Sequence of chain 1.C:
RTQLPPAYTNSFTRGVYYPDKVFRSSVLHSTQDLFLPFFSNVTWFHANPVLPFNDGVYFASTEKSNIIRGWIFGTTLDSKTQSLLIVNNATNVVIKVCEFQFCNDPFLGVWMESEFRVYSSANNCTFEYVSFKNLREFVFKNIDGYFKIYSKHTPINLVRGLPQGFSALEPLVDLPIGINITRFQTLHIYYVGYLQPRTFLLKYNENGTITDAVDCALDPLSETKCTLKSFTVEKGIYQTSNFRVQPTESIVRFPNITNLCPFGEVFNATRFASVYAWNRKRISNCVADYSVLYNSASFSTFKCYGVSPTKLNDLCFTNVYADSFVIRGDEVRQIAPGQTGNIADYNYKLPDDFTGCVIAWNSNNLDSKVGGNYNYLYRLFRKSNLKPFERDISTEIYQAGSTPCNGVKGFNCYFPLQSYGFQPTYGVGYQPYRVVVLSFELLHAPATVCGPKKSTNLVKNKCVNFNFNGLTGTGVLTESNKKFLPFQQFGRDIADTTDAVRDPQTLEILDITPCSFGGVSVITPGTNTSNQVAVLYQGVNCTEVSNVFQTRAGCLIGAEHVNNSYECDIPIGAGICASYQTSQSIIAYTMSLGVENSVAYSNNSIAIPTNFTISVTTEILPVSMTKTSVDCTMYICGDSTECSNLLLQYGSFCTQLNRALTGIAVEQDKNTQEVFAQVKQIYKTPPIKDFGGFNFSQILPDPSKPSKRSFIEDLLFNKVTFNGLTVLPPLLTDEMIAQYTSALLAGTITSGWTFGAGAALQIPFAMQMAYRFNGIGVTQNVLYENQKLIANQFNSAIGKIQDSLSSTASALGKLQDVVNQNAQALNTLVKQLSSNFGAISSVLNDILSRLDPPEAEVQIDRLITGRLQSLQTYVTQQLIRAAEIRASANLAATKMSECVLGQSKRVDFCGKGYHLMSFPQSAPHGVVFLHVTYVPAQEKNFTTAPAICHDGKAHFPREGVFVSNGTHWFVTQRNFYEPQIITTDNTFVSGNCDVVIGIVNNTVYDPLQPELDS

Binding-site contacts:
Ligand atom O6 contacts residue SER456 of chain 1.C at 4.2 Å.
Ligand atom C5 contacts residue THR236 of chain 1.A at 4.3 Å.
Ligand atom C7 contacts residue LYS459 of chain 1.C at 4.3 Å.
Ligand atom C7 contacts residue ASN234 of chain 1.A at 3.6 Å.
Ligand atom O7 contacts residue GLU462 of chain 1.C at 3.5 Å (salt-bridge).
Ligand atom C5 contacts residue ASN234 of chain 1.A at 3.7 Å.
Ligand atom C1 contacts residue ASN234 of chain 1.A at 1.4 Å.
Ligand atom C1 contacts residue THR108 of chain 1.A at 3.9 Å.
Ligand atom O5 contacts residue ASN234 of chain 1.A at 2.4 Å (h-bond).
Ligand atom C8 contacts residue ASN234 of chain 1.A at 4.1 Å.
Ligand atom C2 contacts residue ASN234 of chain 1.A at 2.5 Å.
Ligand atom C7 contacts residue GLU462 of chain 1.C at 4.4 Å.
Ligand atom N2 contacts residue ASN234 of chain 1.A at 2.9 Å (h-bond).
Ligand atom O7 contacts residue ASN234 of chain 1.A at 4.0 Å.
Ligand atom O5 contacts residue THR108 of chain 1.A at 3.8 Å.
Ligand atom C1 contacts residue THR236 of chain 1.A at 4.3 Å.
Ligand atom C3 contacts residue ASN234 of chain 1.A at 3.8 Å.
Ligand atom C8 contacts residue LYS459 of chain 1.C at 3.5 Å.
Ligand atom C4 contacts residue ASN234 of chain 1.A at 4.2 Å.

This small molecule binds to this protein.
Small molecule (SMILES): CC(=O)N[C@H]1[C@H](O[C@H]2[C@H](O)[C@@H](NC(C)=O)CO[C@@H]2CO)O[C@H](CO)[C@@H](O)[C@@H]1O

Sequence of chain 1.A:
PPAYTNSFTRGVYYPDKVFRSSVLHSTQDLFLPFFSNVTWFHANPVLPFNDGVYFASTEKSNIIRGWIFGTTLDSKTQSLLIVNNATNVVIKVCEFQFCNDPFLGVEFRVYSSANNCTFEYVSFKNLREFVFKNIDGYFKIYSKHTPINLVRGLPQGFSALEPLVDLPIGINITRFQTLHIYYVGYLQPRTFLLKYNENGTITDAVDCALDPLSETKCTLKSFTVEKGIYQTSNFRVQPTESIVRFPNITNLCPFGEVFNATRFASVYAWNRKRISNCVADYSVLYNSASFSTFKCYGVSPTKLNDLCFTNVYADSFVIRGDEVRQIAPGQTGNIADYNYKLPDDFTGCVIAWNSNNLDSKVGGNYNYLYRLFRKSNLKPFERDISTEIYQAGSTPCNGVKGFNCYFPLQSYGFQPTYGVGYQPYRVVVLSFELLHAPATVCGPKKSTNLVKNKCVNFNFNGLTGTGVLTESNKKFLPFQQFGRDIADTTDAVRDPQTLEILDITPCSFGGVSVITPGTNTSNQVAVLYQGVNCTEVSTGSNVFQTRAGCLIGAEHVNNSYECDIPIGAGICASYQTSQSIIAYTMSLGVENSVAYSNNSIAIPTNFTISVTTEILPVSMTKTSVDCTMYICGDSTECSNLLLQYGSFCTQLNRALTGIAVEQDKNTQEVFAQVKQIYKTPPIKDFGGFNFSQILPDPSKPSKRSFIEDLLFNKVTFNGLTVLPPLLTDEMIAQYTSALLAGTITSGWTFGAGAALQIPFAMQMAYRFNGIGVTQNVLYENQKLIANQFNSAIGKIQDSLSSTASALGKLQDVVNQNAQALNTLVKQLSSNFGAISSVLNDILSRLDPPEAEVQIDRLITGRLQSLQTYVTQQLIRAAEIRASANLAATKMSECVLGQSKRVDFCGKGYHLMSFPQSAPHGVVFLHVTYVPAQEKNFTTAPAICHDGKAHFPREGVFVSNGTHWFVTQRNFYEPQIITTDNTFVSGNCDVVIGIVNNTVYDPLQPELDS